This small molecule binds to this protein.
Small molecule (SMILES): CC(C)[C@H](NC(=O)[C@@H](NC(=O)[C@H](C)NC(=O)[C@@H](NC(=O)[C@@H]([NH3+])CCCC[NH3+])C(C)C)[C@@H](C)O)C(=O)N[C@@H](CCC(N)=O)C(=O)O

Sequence of chain 1.A:
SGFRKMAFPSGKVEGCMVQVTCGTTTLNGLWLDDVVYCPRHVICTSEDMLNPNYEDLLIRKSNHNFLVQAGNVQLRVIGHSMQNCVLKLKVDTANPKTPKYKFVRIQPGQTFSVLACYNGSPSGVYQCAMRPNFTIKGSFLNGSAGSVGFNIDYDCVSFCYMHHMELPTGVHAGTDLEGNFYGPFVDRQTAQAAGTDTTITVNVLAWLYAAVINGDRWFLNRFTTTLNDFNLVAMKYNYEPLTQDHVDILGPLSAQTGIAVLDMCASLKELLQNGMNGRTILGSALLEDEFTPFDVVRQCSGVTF

Binding-site contacts:
Ligand atom CA contacts residue HIS164 of chain 1.A at 3.6 Å.
Ligand atom O contacts residue ALA145 of chain 1.A at 3.0 Å (h-bond).
Ligand atom C contacts residue ALA145 of chain 1.A at 3.3 Å (hydrophobic).
Ligand atom N contacts residue HIS164 of chain 1.A at 3.0 Å (h-bond).
Ligand atom O contacts residue PRO168 of chain 1.A at 3.3 Å.
Ligand atom CG1 contacts residue ALA191 of chain 1.A at 3.8 Å (hydrophobic).
Ligand atom OE1 contacts residue HIS172 of chain 1.A at 3.7 Å.
Ligand atom C contacts residue GLU166 of chain 1.A at 3.7 Å.
Ligand atom OE1 contacts residue HIS163 of chain 1.A at 2.5 Å (h-bond).
Ligand atom O contacts residue MET165 of chain 1.A at 3.4 Å.
Ligand atom CB contacts residue GLU166 of chain 1.A at 3.8 Å.
Ligand atom O contacts residue GLN189 of chain 1.A at 3.3 Å.
Ligand atom N contacts residue THR190 of chain 1.A at 2.7 Å (h-bond).
Ligand atom N contacts residue GLN189 of chain 1.A at 3.4 Å (h-bond).
Ligand atom CB contacts residue THR190 of chain 1.A at 3.4 Å.
Ligand atom NE2 contacts residue GLU166 of chain 1.A at 3.2 Å (salt-bridge).
Ligand atom C contacts residue HIS164 of chain 1.A at 3.8 Å.
Ligand atom CG1 contacts residue MET49 of chain 1.A at 3.5 Å (hydrophobic).
Ligand atom CB contacts residue GLN189 of chain 1.A at 3.5 Å.
Ligand atom CA contacts residue GLU166 of chain 1.A at 3.5 Å.
Ligand atom OE1 contacts residue PHE140 of chain 1.A at 3.5 Å.
Ligand atom CB contacts residue THR190 of chain 1.A at 3.7 Å.
Ligand atom O contacts residue GLU166 of chain 1.A at 2.8 Å (salt-bridge).
Ligand atom NE2 contacts residue PHE140 of chain 1.A at 3.2 Å (h-bond).
Ligand atom CD contacts residue GLU166 of chain 1.A at 3.6 Å.
Ligand atom C contacts residue THR190 of chain 1.A at 3.5 Å.
Ligand atom CG2 contacts residue GLN189 of chain 1.A at 3.5 Å.
Ligand atom CG2 contacts residue MET49 of chain 1.A at 3.6 Å (hydrophobic).
Ligand atom CA contacts residue THR190 of chain 1.A at 3.2 Å.
Ligand atom CD contacts residue HIS163 of chain 1.A at 3.7 Å.
Ligand atom OXT contacts residue ALA145 of chain 1.A at 3.0 Å.
Ligand atom O contacts residue SER144 of chain 1.A at 3.1 Å (h-bond).
Ligand atom CG1 contacts residue GLN189 of chain 1.A at 3.6 Å.
Ligand atom O contacts residue GLY143 of chain 1.A at 2.8 Å (h-bond).
Ligand atom OXT contacts residue HIS41 of chain 1.A at 2.7 Å (h-bond).
Ligand atom CB contacts residue HIS41 of chain 1.A at 3.7 Å.
Ligand atom C contacts residue GLY143 of chain 1.A at 3.7 Å.
Ligand atom N contacts residue GLU166 of chain 1.A at 2.9 Å (salt-bridge).
Ligand atom OE1 contacts residue GLU166 of chain 1.A at 3.6 Å.
Ligand atom CG1 contacts residue THR190 of chain 1.A at 3.5 Å.